A small-molecule ligand and the protein it binds are described below.
Small molecule (SMILES): NC(=O)c1ccc[n+]([C@@H]2O[C@H](CO)[C@@H](O)[C@H]2O)c1

Binding-site contacts:
Ligand atom O2R contacts residue SER244 of chain 1.B at 2.7 Å (h-bond).
Ligand atom O2R contacts residue TYR240 of chain 1.B at 3.9 Å.
Ligand atom N7 contacts residue GLU292 of chain 1.B at 3.5 Å.
Ligand atom N7 contacts residue ARG293 of chain 1.B at 3.8 Å.
Ligand atom C3 contacts residue GLU292 of chain 1.B at 3.9 Å.
Ligand atom C4R contacts residue TYR240 of chain 1.B at 3.7 Å (hydrophobic).
Ligand atom C2 contacts residue SER244 of chain 1.B at 4.0 Å.
Ligand atom C7 contacts residue LEU258 of chain 1.B at 3.7 Å (hydrophobic).
Ligand atom O7 contacts residue ASN243 of chain 1.B at 3.6 Å.
Ligand atom O2R contacts residue ARG177 of chain 1.B at 4.0 Å.
Ligand atom C5 contacts residue VAL247 of chain 1.B at 4.1 Å (hydrophobic).
Ligand atom N1 contacts residue TYR240 of chain 1.B at 4.1 Å.
Ligand atom C4 contacts residue ARG293 of chain 1.B at 3.4 Å.
Ligand atom O7 contacts residue GLU292 of chain 1.B at 3.9 Å.
Ligand atom O5R contacts residue ARG293 of chain 1.B at 3.2 Å (salt-bridge).
Ligand atom C7 contacts residue GLU292 of chain 1.B at 3.9 Å.
Ligand atom C3 contacts residue ARG293 of chain 1.B at 3.8 Å.
Ligand atom N1 contacts residue SER244 of chain 1.B at 4.1 Å.
Ligand atom C1R contacts residue SER244 of chain 1.B at 3.5 Å.
Ligand atom C1R contacts residue ASP291 of chain 1.B at 3.8 Å.
Ligand atom N1 contacts residue ASP291 of chain 1.B at 3.6 Å (salt-bridge).
Ligand atom C1R contacts residue TYR240 of chain 1.B at 3.0 Å (hydrophobic).
Ligand atom O4R contacts residue ASP291 of chain 1.B at 3.1 Å (salt-bridge).
Ligand atom C6 contacts residue ARG293 of chain 1.B at 4.1 Å.
Ligand atom N7 contacts residue LEU258 of chain 1.B at 3.4 Å.
Ligand atom C3R contacts residue ARG177 of chain 1.B at 2.9 Å.
Ligand atom C5 contacts residue ARG293 of chain 1.B at 3.7 Å.
Ligand atom C2 contacts residue TYR240 of chain 1.B at 3.8 Å (hydrophobic).
Ligand atom C2 contacts residue ASP291 of chain 1.B at 3.5 Å.
Ligand atom O4R contacts residue TYR240 of chain 1.B at 2.9 Å (h-bond).
Ligand atom C2R contacts residue TYR240 of chain 1.B at 3.9 Å (hydrophobic).
Ligand atom O7 contacts residue LEU258 of chain 1.B at 3.9 Å.
Ligand atom C2R contacts residue ARG177 of chain 1.B at 3.4 Å.
Ligand atom C5R contacts residue ARG177 of chain 1.B at 4.1 Å.
Ligand atom C2R contacts residue SER244 of chain 1.B at 3.6 Å.
Ligand atom O5R contacts residue ASP291 of chain 1.B at 3.5 Å (salt-bridge).
Ligand atom C4R contacts residue ARG177 of chain 1.B at 4.1 Å.
Ligand atom O3R contacts residue ARG177 of chain 1.B at 3.0 Å (salt-bridge).
Ligand atom O2R contacts residue ASN248 of chain 1.B at 3.6 Å (h-bond).
Ligand atom C5R contacts residue SO41 of chain 1.K at 3.7 Å.

Sequence of chain 1.B:
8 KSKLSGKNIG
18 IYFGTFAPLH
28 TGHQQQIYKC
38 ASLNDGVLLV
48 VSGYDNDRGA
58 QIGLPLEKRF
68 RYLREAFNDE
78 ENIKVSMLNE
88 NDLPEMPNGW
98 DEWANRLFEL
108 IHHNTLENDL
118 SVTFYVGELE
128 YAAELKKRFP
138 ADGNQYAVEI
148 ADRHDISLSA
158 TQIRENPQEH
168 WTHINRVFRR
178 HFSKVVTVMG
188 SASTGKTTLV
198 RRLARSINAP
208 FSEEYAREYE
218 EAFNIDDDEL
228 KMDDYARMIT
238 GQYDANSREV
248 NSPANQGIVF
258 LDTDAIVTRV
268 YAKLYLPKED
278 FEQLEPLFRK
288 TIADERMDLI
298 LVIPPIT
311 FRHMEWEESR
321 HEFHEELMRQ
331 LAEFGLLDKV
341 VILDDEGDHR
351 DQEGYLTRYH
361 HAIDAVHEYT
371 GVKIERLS